This protein binds this small molecule.
Small molecule (SMILES): CC(=O)N[C@@H]1[C@@H](O)[C@H](O)[C@@H](CO)O[C@H]1O

Binding-site contacts:
Ligand atom C2 contacts residue ASN309 of chain 1.C at 2.5 Å.
Ligand atom O5 contacts residue ASN309 of chain 1.C at 2.4 Å (h-bond).
Ligand atom O7 contacts residue ASN309 of chain 1.C at 4.1 Å.
Ligand atom O6 contacts residue PRO123 of chain 1.C at 4.5 Å.
Ligand atom C4 contacts residue ASN309 of chain 1.C at 4.2 Å.
Ligand atom C1 contacts residue ASN309 of chain 1.C at 1.4 Å.
Ligand atom C5 contacts residue ASN309 of chain 1.C at 3.7 Å.
Ligand atom N2 contacts residue ASN309 of chain 1.C at 2.5 Å (h-bond).
Ligand atom C7 contacts residue ASN309 of chain 1.C at 3.2 Å.
Ligand atom C8 contacts residue ASN309 of chain 1.C at 3.5 Å.
Ligand atom C3 contacts residue ASN309 of chain 1.C at 3.8 Å.

Sequence of chain 1.C:
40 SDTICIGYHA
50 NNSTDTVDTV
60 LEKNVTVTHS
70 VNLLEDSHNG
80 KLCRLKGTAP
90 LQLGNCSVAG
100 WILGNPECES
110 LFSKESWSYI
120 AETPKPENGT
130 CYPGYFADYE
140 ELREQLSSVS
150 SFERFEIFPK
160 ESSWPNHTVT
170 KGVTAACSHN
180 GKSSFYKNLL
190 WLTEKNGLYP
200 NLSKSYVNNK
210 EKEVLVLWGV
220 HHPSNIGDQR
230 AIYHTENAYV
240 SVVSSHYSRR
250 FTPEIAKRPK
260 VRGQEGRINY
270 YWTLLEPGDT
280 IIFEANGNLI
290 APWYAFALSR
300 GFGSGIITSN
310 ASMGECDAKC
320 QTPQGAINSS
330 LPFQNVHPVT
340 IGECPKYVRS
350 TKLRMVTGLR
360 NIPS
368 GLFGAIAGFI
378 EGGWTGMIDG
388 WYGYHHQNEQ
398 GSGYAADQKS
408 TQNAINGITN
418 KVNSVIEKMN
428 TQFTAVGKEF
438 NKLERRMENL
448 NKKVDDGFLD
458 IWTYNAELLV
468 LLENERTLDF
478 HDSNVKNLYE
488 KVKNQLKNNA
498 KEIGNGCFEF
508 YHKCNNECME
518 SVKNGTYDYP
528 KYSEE